This protein binds this small molecule.
Small molecule (SMILES): O=c1[nH]cnc2cnccc12

Sequence of chain 1.A:
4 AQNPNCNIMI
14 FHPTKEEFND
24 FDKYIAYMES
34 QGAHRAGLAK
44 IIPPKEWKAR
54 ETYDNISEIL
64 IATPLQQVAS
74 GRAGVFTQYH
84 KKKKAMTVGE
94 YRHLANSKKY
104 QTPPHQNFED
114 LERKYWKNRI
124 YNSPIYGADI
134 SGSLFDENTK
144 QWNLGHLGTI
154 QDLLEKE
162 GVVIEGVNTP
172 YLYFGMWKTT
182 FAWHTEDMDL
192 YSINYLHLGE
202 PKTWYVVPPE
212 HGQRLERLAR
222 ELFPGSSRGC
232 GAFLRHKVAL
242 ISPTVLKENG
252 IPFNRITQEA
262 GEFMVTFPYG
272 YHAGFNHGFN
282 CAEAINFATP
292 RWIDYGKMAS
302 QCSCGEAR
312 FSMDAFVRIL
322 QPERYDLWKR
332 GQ

Binding-site contacts:
Ligand atom O contacts residue PHE182 of chain 1.A at 4.0 Å.
Ligand atom C2 contacts residue PHE182 of chain 1.A at 3.8 Å (hydrophobic).
Ligand atom N1 contacts residue LYS203 of chain 1.A at 4.4 Å.
Ligand atom N1 contacts residue TYR129 of chain 1.A at 2.5 Å (h-bond).
Ligand atom C4 contacts residue PHE182 of chain 1.A at 4.0 Å (hydrophobic).
Ligand atom N2 contacts residue PHE182 of chain 1.A at 3.5 Å.
Ligand atom C5 contacts residue CO1 of chain 1.C at 3.0 Å.
Ligand atom C6 contacts residue PHE182 of chain 1.A at 3.7 Å (hydrophobic).
Ligand atom C1 contacts residue LYS203 of chain 1.A at 3.8 Å.
Ligand atom N3 contacts residue HIS273 of chain 1.A at 3.3 Å (h-bond).
Ligand atom N1 contacts residue TYR174 of chain 1.A at 3.5 Å.
Ligand atom C2 contacts residue TYR129 of chain 1.A at 3.4 Å (hydrophobic).
Ligand atom N1 contacts residue PHE182 of chain 1.A at 4.2 Å.
Ligand atom C3 contacts residue PHE182 of chain 1.A at 3.6 Å (hydrophobic).
Ligand atom C2 contacts residue TYR174 of chain 1.A at 3.5 Å (hydrophobic).
Ligand atom C1 contacts residue ASN195 of chain 1.A at 4.3 Å.
Ligand atom N3 contacts residue GLU187 of chain 1.A at 4.2 Å.
Ligand atom C3 contacts residue CO1 of chain 1.C at 4.4 Å.
Ligand atom C7 contacts residue PHE182 of chain 1.A at 3.7 Å (hydrophobic).
Ligand atom C5 contacts residue HIS273 of chain 1.A at 3.6 Å.
Ligand atom O contacts residue LYS203 of chain 1.A at 2.7 Å (salt-bridge).
Ligand atom C5 contacts residue PHE182 of chain 1.A at 3.8 Å (hydrophobic).
Ligand atom N3 contacts residue CO1 of chain 1.C at 2.2 Å.
Ligand atom O contacts residue TYR129 of chain 1.A at 3.4 Å (h-bond).
Ligand atom N3 contacts residue PHE182 of chain 1.A at 3.9 Å.
Ligand atom C1 contacts residue PHE182 of chain 1.A at 3.8 Å (hydrophobic).
Ligand atom C6 contacts residue CO1 of chain 1.C at 4.4 Å.
Ligand atom N2 contacts residue TYR174 of chain 1.A at 4.0 Å.
Ligand atom C6 contacts residue TRP205 of chain 1.A at 3.6 Å (hydrophobic).
Ligand atom N3 contacts residue HIS185 of chain 1.A at 3.0 Å (h-bond).
Ligand atom C7 contacts residue ASN195 of chain 1.A at 4.3 Å.
Ligand atom C4 contacts residue HIS185 of chain 1.A at 3.3 Å.
Ligand atom C6 contacts residue ASN195 of chain 1.A at 3.8 Å.
Ligand atom C1 contacts residue TYR129 of chain 1.A at 3.4 Å (hydrophobic).
Ligand atom C3 contacts residue HIS185 of chain 1.A at 4.4 Å.
Ligand atom C5 contacts residue TRP205 of chain 1.A at 3.6 Å (hydrophobic).
Ligand atom C5 contacts residue HIS185 of chain 1.A at 4.2 Å.
Ligand atom C1 contacts residue TYR174 of chain 1.A at 4.4 Å (hydrophobic).
Ligand atom O contacts residue ASN195 of chain 1.A at 3.8 Å.
Ligand atom C4 contacts residue CO1 of chain 1.C at 3.1 Å.